A protein and the small-molecule ligand that binds it are described below.
Small molecule (SMILES): C=CC(C)(C)OC[C@H]1O[C@H](O[C@@H]2C3=C([C@H](C)COC(C)=O)C[C@H](O)[C@]3(C)/C=C3/[C@@H](COC)CC[C@H]3[C@@H](C)[C@H]2O)[C@H](O)[C@@H](OC(C)=O)[C@@H]1O

Sequence of chain 2.A:
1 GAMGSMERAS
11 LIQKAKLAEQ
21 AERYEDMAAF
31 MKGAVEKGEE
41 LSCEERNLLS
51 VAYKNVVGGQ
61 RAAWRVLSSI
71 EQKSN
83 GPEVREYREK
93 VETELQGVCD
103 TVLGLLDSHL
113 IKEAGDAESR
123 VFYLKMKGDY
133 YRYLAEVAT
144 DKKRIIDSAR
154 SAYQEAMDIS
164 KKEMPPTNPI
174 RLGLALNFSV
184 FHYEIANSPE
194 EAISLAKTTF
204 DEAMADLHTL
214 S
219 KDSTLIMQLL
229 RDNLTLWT

Binding-site contacts:
Ligand atom O37 contacts residue LEU223 of chain 2.A at 3.5 Å.
Ligand atom C7 contacts residue VAL51 of chain 2.A at 3.7 Å (hydrophobic).
Ligand atom C38 contacts residue LYS127 of chain 2.A at 3.6 Å.
Ligand atom O24 contacts residue LEU223 of chain 2.A at 3.6 Å.
Ligand atom C23 contacts residue ASN47 of chain 2.A at 3.7 Å.
Ligand atom O8 contacts residue ASP220 of chain 2.A at 3.8 Å.
Ligand atom C46 contacts residue GLU19 of chain 2.A at 3.1 Å.
Ligand atom C27 contacts residue SER50 of chain 2.A at 3.9 Å.
Ligand atom O13 contacts residue VAL51 of chain 2.A at 3.7 Å.
Ligand atom C25 contacts residue ILE224 of chain 2.A at 3.8 Å (hydrophobic).
Ligand atom C27 contacts residue LYS127 of chain 2.A at 3.8 Å.
Ligand atom C9 contacts residue ASP220 of chain 2.A at 3.5 Å.
Ligand atom O32 contacts residue LYS127 of chain 2.A at 2.8 Å (salt-bridge).
Ligand atom C36 contacts residue LEU223 of chain 2.A at 3.4 Å (hydrophobic).
Ligand atom C23 contacts residue ILE173 of chain 2.A at 3.9 Å (hydrophobic).
Ligand atom O24 contacts residue ASP220 of chain 2.A at 3.6 Å.
Ligand atom C6 contacts residue VAL51 of chain 2.A at 4.0 Å (hydrophobic).
Ligand atom O22 contacts residue ASN47 of chain 2.A at 3.5 Å (h-bond).
Ligand atom C44 contacts residue GLU19 of chain 2.A at 3.4 Å.
Ligand atom C46 contacts residue VAL51 of chain 2.A at 3.9 Å (hydrophobic).
Ligand atom C31 contacts residue LEU223 of chain 2.A at 3.3 Å (hydrophobic).
Ligand atom C27 contacts residue PHE124 of chain 2.A at 3.6 Å (hydrophobic).
Ligand atom C20 contacts residue LYS127 of chain 2.A at 3.7 Å.
Ligand atom C7 contacts residue ASN47 of chain 2.A at 3.8 Å.
Ligand atom C25 contacts residue PRO172 of chain 2.A at 3.5 Å (hydrophobic).
Ligand atom C23 contacts residue PHE124 of chain 2.A at 3.8 Å (hydrophobic).
Ligand atom O16 contacts residue PRO172 of chain 2.A at 3.9 Å.
Ligand atom C38 contacts residue PHE124 of chain 2.A at 3.6 Å (hydrophobic).
Ligand atom C38 contacts residue MET128 of chain 2.A at 3.5 Å (hydrophobic).
Ligand atom C48 contacts residue GLU19 of chain 2.A at 3.9 Å.
Ligand atom C47 contacts residue GLU19 of chain 2.A at 2.8 Å.
Ligand atom O16 contacts residue ASP220 of chain 2.A at 2.7 Å (salt-bridge).
Ligand atom C11 contacts residue ASP220 of chain 2.A at 3.7 Å.
Ligand atom C45 contacts residue GLU19 of chain 2.A at 3.7 Å.
Ligand atom C36 contacts residue ASP220 of chain 2.A at 3.9 Å.
Ligand atom C36 contacts residue LYS219 of chain 2.A at 3.7 Å.
Ligand atom C14 contacts residue ASN47 of chain 2.A at 3.5 Å.
Ligand atom C26 contacts residue LYS127 of chain 2.A at 3.8 Å.
Ligand atom C18 contacts residue ASP220 of chain 2.A at 3.7 Å.
Ligand atom O29 contacts residue ASP220 of chain 2.A at 3.0 Å (salt-bridge).